Sequence of chain 1.A:
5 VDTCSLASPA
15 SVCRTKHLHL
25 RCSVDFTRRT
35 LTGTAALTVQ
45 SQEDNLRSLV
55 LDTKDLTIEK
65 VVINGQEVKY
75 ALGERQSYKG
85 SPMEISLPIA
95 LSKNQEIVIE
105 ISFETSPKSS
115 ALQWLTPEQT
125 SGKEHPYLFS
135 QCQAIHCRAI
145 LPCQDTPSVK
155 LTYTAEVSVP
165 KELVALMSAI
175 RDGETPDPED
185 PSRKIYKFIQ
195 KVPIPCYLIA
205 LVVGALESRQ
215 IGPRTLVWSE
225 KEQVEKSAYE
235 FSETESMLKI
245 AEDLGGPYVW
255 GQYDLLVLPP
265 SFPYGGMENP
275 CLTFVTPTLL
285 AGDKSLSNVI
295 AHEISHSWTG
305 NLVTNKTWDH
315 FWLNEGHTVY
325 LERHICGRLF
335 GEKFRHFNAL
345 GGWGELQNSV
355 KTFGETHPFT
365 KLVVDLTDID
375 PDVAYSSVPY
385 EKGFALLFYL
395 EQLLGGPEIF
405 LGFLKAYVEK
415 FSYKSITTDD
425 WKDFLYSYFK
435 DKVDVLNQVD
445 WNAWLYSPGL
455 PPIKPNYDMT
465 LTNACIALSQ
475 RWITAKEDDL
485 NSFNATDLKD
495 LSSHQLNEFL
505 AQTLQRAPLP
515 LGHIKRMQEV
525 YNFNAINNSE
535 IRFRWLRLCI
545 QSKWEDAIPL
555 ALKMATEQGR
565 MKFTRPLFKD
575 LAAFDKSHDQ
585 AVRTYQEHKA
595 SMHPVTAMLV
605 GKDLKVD

Binding-site contacts:
Ligand atom O10 contacts residue BES1 of chain 1.G at 3.5 Å.
Ligand atom O10 contacts residue TYR379 of chain 1.A at 4.0 Å.
Ligand atom C4 contacts residue PHE315 of chain 1.A at 4.2 Å (hydrophobic).
Ligand atom C5 contacts residue BES1 of chain 1.G at 4.4 Å.
Ligand atom C3 contacts residue PHE315 of chain 1.A at 4.4 Å (hydrophobic).
Ligand atom C5 contacts residue ALA138 of chain 1.A at 4.5 Å (hydrophobic).
Ligand atom C6 contacts residue PHE315 of chain 1.A at 3.8 Å (hydrophobic).
Ligand atom C6 contacts residue TRP312 of chain 1.A at 3.8 Å (hydrophobic).
Ligand atom C8 contacts residue LEU370 of chain 1.A at 3.9 Å (hydrophobic).
Ligand atom C2 contacts residue ALA378 of chain 1.A at 4.5 Å (hydrophobic).
Ligand atom N1 contacts residue VAL368 of chain 1.A at 3.8 Å.
Ligand atom C4 contacts residue TYR379 of chain 1.A at 3.8 Å (hydrophobic).
Ligand atom C8 contacts residue TRP312 of chain 1.A at 3.6 Å (hydrophobic).
Ligand atom N1 contacts residue LEU370 of chain 1.A at 3.7 Å.
Ligand atom C3 contacts residue TYR379 of chain 1.A at 3.8 Å (hydrophobic).
Ligand atom C2 contacts residue VAL368 of chain 1.A at 3.7 Å (hydrophobic).
Ligand atom C5 contacts residue PHE315 of chain 1.A at 4.1 Å (hydrophobic).
Ligand atom C6 contacts residue PRO375 of chain 1.A at 4.0 Å (hydrophobic).
Ligand atom C9 contacts residue PHE315 of chain 1.A at 3.8 Å (hydrophobic).
Ligand atom O10 contacts residue ALA138 of chain 1.A at 3.9 Å.
Ligand atom C5 contacts residue PRO375 of chain 1.A at 3.7 Å (hydrophobic).
Ligand atom C3 contacts residue ALA378 of chain 1.A at 3.6 Å (hydrophobic).
Ligand atom C6 contacts residue ALA138 of chain 1.A at 4.1 Å (hydrophobic).
Ligand atom N1 contacts residue PHE315 of chain 1.A at 3.7 Å.
Ligand atom C9 contacts residue PRO375 of chain 1.A at 4.0 Å (hydrophobic).
Ligand atom C3 contacts residue PRO375 of chain 1.A at 4.4 Å (hydrophobic).
Ligand atom N1 contacts residue TRP312 of chain 1.A at 3.3 Å (h-bond).
Ligand atom C2 contacts residue LEU370 of chain 1.A at 4.3 Å (hydrophobic).
Ligand atom C7 contacts residue TRP312 of chain 1.A at 3.5 Å (hydrophobic).
Ligand atom C7 contacts residue PHE315 of chain 1.A at 3.4 Å (hydrophobic).
Ligand atom C9 contacts residue TYR379 of chain 1.A at 4.3 Å (hydrophobic).
Ligand atom C5 contacts residue TYR379 of chain 1.A at 4.2 Å (hydrophobic).
Ligand atom C2 contacts residue PHE315 of chain 1.A at 4.4 Å (hydrophobic).
Ligand atom C8 contacts residue PHE315 of chain 1.A at 3.5 Å (hydrophobic).
Ligand atom C4 contacts residue PRO375 of chain 1.A at 3.2 Å (hydrophobic).
Ligand atom O10 contacts residue PRO375 of chain 1.A at 3.8 Å.
Ligand atom C7 contacts residue LEU370 of chain 1.A at 4.1 Å (hydrophobic).

The small molecule below binds the protein below.
Small molecule (SMILES): Oc1ccc2[nH]ccc2c1